The small molecule below binds the protein below.
Small molecule (SMILES): CC(=O)N[C@H]1[C@H](O[C@H]2[C@H](O)[C@@H](NC(C)=O)CO[C@@H]2CO)O[C@H](CO)[C@@H](O)[C@@H]1O

Binding-site contacts:
Ligand atom O5 contacts residue ASN359 of chain 1.G at 2.4 Å (h-bond).
Ligand atom N2 contacts residue ASN359 of chain 1.G at 2.9 Å (h-bond).
Ligand atom C8 contacts residue GLY356 of chain 1.G at 3.9 Å.
Ligand atom C1 contacts residue ASN359 of chain 1.G at 1.4 Å.
Ligand atom C7 contacts residue ASN359 of chain 1.G at 3.5 Å.
Ligand atom C5 contacts residue ASN359 of chain 1.G at 3.7 Å.
Ligand atom C3 contacts residue ASN359 of chain 1.G at 3.8 Å.
Ligand atom C8 contacts residue ASN359 of chain 1.G at 3.5 Å.
Ligand atom C2 contacts residue ASN359 of chain 1.G at 2.4 Å.
Ligand atom C8 contacts residue SER355 of chain 1.G at 3.6 Å.
Ligand atom C4 contacts residue ASN359 of chain 1.G at 4.2 Å.
Ligand atom O7 contacts residue ASN359 of chain 1.G at 4.5 Å.

Sequence of chain 1.G:
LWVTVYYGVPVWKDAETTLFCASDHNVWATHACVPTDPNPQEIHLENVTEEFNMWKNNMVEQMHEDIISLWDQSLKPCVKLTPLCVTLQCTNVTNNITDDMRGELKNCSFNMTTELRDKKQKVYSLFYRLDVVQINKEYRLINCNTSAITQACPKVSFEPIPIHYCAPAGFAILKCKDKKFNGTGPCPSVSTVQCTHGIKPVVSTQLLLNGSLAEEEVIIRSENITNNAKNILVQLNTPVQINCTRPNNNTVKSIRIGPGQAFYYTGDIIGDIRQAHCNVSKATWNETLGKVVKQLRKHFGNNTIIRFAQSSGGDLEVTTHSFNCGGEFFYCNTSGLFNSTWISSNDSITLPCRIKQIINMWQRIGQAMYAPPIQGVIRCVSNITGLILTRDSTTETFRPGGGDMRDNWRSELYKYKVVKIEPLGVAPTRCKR